Sequence of chain 1.E:
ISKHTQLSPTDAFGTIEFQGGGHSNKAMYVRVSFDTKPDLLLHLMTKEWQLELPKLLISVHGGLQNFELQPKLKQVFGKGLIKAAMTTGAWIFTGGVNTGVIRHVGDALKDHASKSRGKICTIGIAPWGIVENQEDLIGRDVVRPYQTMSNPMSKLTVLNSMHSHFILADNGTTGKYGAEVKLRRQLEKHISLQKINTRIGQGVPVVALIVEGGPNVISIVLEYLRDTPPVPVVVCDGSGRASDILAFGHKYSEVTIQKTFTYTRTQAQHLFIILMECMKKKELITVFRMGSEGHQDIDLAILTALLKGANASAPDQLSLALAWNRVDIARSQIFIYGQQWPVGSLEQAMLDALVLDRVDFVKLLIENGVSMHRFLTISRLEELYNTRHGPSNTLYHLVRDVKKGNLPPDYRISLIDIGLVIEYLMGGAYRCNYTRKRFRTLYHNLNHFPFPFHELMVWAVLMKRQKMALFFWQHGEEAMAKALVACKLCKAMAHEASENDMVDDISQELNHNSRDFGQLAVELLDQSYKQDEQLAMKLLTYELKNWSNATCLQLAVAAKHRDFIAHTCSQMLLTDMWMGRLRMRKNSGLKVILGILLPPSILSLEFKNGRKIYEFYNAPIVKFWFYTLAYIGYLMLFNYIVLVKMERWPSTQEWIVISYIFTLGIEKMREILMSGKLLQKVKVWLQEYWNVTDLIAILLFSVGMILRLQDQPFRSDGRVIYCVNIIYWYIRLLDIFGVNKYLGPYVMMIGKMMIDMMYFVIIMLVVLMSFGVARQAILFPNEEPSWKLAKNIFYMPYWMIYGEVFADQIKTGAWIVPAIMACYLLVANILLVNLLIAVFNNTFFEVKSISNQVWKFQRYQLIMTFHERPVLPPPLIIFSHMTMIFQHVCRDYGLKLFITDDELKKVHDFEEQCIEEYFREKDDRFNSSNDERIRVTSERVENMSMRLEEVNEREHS

This small molecule binds to this protein.
Small molecule (SMILES): COCC(CCO[C@H]1CC[C@@]2(C)C(=CC[C@H]3[C@@H]4C[C@@H]5O[C@]6(CC[C@@H](C)CO6)[C@@H](C)[C@@H]5[C@@]4(C)CC[C@@H]32)C1)COC

Sequence of chain 1.C:
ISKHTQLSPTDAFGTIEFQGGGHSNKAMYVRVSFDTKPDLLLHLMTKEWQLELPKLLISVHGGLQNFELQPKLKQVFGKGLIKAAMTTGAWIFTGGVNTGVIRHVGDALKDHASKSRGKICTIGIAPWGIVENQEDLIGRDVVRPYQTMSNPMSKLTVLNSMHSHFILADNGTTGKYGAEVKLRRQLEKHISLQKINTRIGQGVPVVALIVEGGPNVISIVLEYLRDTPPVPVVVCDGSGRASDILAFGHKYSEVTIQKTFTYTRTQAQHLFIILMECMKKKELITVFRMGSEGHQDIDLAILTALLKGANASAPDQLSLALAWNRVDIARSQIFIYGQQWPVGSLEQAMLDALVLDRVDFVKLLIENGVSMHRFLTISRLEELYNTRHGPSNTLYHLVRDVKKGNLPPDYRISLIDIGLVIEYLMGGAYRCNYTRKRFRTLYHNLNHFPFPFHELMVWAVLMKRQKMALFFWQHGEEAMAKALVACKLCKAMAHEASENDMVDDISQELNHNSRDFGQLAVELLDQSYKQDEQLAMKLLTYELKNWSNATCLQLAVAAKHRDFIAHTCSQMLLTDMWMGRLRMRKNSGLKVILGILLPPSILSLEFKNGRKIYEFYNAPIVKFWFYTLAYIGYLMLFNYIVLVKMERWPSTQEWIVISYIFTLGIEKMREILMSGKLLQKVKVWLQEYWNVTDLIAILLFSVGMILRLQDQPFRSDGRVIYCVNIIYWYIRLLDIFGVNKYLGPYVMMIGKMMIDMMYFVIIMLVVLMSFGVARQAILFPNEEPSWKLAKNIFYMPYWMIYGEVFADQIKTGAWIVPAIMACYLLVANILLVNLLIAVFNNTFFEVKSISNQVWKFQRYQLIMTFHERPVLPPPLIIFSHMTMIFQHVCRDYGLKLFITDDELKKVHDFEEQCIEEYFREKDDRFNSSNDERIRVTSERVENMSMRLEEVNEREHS

Binding-site contacts:
Ligand atom C17 contacts residue PRO1038 of chain 1.C at 4.0 Å (hydrophobic).
Ligand atom C22 contacts residue PRO1038 of chain 1.C at 4.2 Å (hydrophobic).
Ligand atom C78 contacts residue TYR983 of chain 1.E at 4.0 Å (hydrophobic).
Ligand atom C17 contacts residue SER1039 of chain 1.C at 4.2 Å.
Ligand atom C09 contacts residue TYR891 of chain 1.E at 4.2 Å (hydrophobic).
Ligand atom C26 contacts residue SER1039 of chain 1.C at 3.8 Å.
Ligand atom C81 contacts residue MET1022 of chain 1.C at 3.7 Å (hydrophobic).
Ligand atom C14 contacts residue SER1039 of chain 1.C at 3.1 Å.
Ligand atom C24 contacts residue PRO1038 of chain 1.C at 4.0 Å (hydrophobic).
Ligand atom C22 contacts residue TRP1040 of chain 1.C at 3.6 Å (hydrophobic).
Ligand atom C05 contacts residue ILE1046 of chain 1.C at 4.2 Å (hydrophobic).
Ligand atom C79 contacts residue ASN890 of chain 1.E at 3.3 Å.
Ligand atom C05 contacts residue LEU894 of chain 1.E at 4.1 Å (hydrophobic).
Ligand atom O72 contacts residue ILE1046 of chain 1.C at 3.7 Å.
Ligand atom C05 contacts residue ALA1043 of chain 1.C at 4.3 Å (hydrophobic).
Ligand atom C14 contacts residue LEU1042 of chain 1.C at 4.1 Å (hydrophobic).
Ligand atom C81 contacts residue TYR983 of chain 1.E at 3.7 Å (hydrophobic).
Ligand atom O80 contacts residue ASN890 of chain 1.E at 3.6 Å.
Ligand atom C26 contacts residue GLU1037 of chain 1.C at 4.0 Å.
Ligand atom O25 contacts residue GLU1037 of chain 1.C at 4.0 Å.
Ligand atom O20 contacts residue TRP1040 of chain 1.C at 4.0 Å.
Ligand atom C04 contacts residue ILE1046 of chain 1.C at 4.1 Å (hydrophobic).
Ligand atom C16 contacts residue SER1039 of chain 1.C at 3.5 Å.
Ligand atom C04 contacts residue LEU894 of chain 1.E at 4.2 Å (hydrophobic).
Ligand atom C77 contacts residue MET1022 of chain 1.C at 3.9 Å (hydrophobic).
Ligand atom O20 contacts residue PRO1038 of chain 1.C at 3.9 Å.
Ligand atom C08 contacts residue TYR891 of chain 1.E at 4.1 Å (hydrophobic).
Ligand atom C23 contacts residue TRP1040 of chain 1.C at 4.2 Å (hydrophobic).
Ligand atom O25 contacts residue PRO1038 of chain 1.C at 4.2 Å.
Ligand atom C21 contacts residue PRO1038 of chain 1.C at 3.2 Å (hydrophobic).
Ligand atom C16 contacts residue PRO1038 of chain 1.C at 3.9 Å (hydrophobic).
Ligand atom C78 contacts residue MET1022 of chain 1.C at 4.3 Å (hydrophobic).
Ligand atom C15 contacts residue SER1039 of chain 1.C at 4.0 Å.
Ligand atom C15 contacts residue LEU1042 of chain 1.C at 4.1 Å (hydrophobic).
Ligand atom C13 contacts residue SER1039 of chain 1.C at 3.8 Å.
Ligand atom C16 contacts residue TRP1040 of chain 1.C at 4.0 Å (hydrophobic).
Ligand atom C23 contacts residue PRO1038 of chain 1.C at 4.1 Å (hydrophobic).
Ligand atom C79 contacts residue TYR983 of chain 1.E at 3.4 Å (hydrophobic).
Ligand atom C24 contacts residue TRP1040 of chain 1.C at 3.5 Å (hydrophobic).
Ligand atom C75 contacts residue MET887 of chain 1.E at 3.6 Å (hydrophobic).